Binding-site contacts:
Ligand atom C1 contacts residue LEU55 of chain 1.S at 3.8 Å (hydrophobic).
Ligand atom CA contacts residue PHE67 of chain 1.T at 3.8 Å (hydrophobic).
Ligand atom O contacts residue PHE119 of chain 1.T at 3.8 Å.
Ligand atom O contacts residue PHE89 of chain 1.S at 3.8 Å.
Ligand atom C contacts residue TYR69 of chain 1.T at 3.7 Å (hydrophobic).
Ligand atom C2 contacts residue ILE35 of chain 1.T at 3.8 Å (hydrophobic).
Ligand atom CD contacts residue TYR69 of chain 1.T at 3.7 Å (hydrophobic).
Ligand atom CZ contacts residue LEU121 of chain 1.T at 3.8 Å (hydrophobic).
Ligand atom C8 contacts residue LEU30 of chain 1.T at 3.8 Å (hydrophobic).
Ligand atom C8 contacts residue ARG29 of chain 1.T at 3.7 Å.
Ligand atom C4 contacts residue LEU30 of chain 1.T at 3.9 Å (hydrophobic).
Ligand atom O contacts residue PHE89 of chain 1.S at 3.8 Å.
Ligand atom CM contacts residue LEU198 of chain 1.T at 3.6 Å (hydrophobic).
Ligand atom CZ contacts residue THR86 of chain 1.S at 3.2 Å.
Ligand atom C7 contacts residue LEU30 of chain 1.T at 3.7 Å (hydrophobic).
Ligand atom CB contacts residue LEU97 of chain 1.T at 3.5 Å (hydrophobic).
Ligand atom O contacts residue LEU198 of chain 1.T at 3.8 Å.
Ligand atom O contacts residue TYR69 of chain 1.T at 2.6 Å (h-bond).
Ligand atom CD2 contacts residue LEU97 of chain 1.T at 3.7 Å (hydrophobic).
Ligand atom C4 contacts residue ILE35 of chain 1.T at 3.5 Å (hydrophobic).
Ligand atom CD1 contacts residue PHE89 of chain 1.S at 3.6 Å (hydrophobic).
Ligand atom CA contacts residue PHE89 of chain 1.S at 3.9 Å (hydrophobic).
Ligand atom CA contacts residue PHE67 of chain 1.T at 3.6 Å (hydrophobic).
Ligand atom C7 contacts residue PHE56 of chain 1.S at 3.7 Å (hydrophobic).
Ligand atom C7 contacts residue SER59 of chain 1.S at 3.9 Å.
Ligand atom N contacts residue TYR69 of chain 1.T at 3.0 Å (h-bond).
Ligand atom O contacts residue LEU198 of chain 1.T at 3.8 Å.
Ligand atom C7 contacts residue LEU55 of chain 1.S at 3.8 Å (hydrophobic).
Ligand atom C2 contacts residue TYR69 of chain 1.T at 3.5 Å (hydrophobic).
Ligand atom CD2 contacts residue TYR69 of chain 1.T at 3.7 Å (hydrophobic).
Ligand atom CB contacts residue PHE119 of chain 1.T at 3.6 Å (hydrophobic).
Ligand atom C2 contacts residue LEU55 of chain 1.S at 3.8 Å (hydrophobic).
Ligand atom C1 contacts residue TYR69 of chain 1.T at 3.7 Å (hydrophobic).
Ligand atom C contacts residue PHE67 of chain 1.T at 3.6 Å (hydrophobic).
Ligand atom C6 contacts residue LEU30 of chain 1.T at 3.8 Å (hydrophobic).
Ligand atom N contacts residue PHE67 of chain 1.T at 3.9 Å.
Ligand atom CB contacts residue PHE67 of chain 1.T at 3.6 Å (hydrophobic).
Ligand atom O11 contacts residue LEU55 of chain 1.S at 3.9 Å.
Ligand atom CB contacts residue LEU198 of chain 1.T at 3.9 Å (hydrophobic).
Ligand atom CE1 contacts residue THR86 of chain 1.S at 3.7 Å.

A protein and the small-molecule ligand that binds it are described below.
Small molecule (SMILES): C/C=C/C=C/C=C/C(=O)N[C@@H](Cc1ccccc1)C(=O)N[C@H]1COC(=O)[C@@H]2C[C@@H](C)CN2C(=O)[C@H](C)NC(=O)[C@H](C)N(C)C(=O)[C@@H]2CCCN2C1=O

Sequence of chain 1.T:
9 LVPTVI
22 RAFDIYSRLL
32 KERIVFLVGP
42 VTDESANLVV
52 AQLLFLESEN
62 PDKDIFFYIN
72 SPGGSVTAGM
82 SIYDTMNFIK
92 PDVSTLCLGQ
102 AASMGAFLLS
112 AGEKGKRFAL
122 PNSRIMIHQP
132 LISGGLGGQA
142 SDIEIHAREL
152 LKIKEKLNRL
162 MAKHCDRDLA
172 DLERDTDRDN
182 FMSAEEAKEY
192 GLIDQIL

Sequence of chain 1.S:
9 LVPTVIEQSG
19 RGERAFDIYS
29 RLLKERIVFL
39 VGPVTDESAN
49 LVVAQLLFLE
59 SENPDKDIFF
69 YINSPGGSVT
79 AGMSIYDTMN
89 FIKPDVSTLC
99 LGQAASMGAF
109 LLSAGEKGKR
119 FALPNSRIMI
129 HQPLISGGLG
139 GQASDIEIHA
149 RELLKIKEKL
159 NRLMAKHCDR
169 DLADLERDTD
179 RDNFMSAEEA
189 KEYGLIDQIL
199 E